Binding-site contacts:
Ligand atom C2 contacts residue GLY235 of chain 1.A at 3.6 Å.
Ligand atom N13 contacts residue ILE115 of chain 1.A at 3.9 Å.
Ligand atom O16 contacts residue VAL74 of chain 1.A at 3.5 Å.
Ligand atom C26 contacts residue TYR76 of chain 1.A at 3.4 Å (hydrophobic).
Ligand atom C28 contacts residue GLY18 of chain 1.A at 3.8 Å.
Ligand atom F24 contacts residue ARG133 of chain 1.A at 3.2 Å.
Ligand atom CL contacts residue THR237 of chain 1.A at 3.8 Å.
Ligand atom CL contacts residue THR236 of chain 1.A at 3.7 Å.
Ligand atom C14 contacts residue GLY235 of chain 1.A at 2.9 Å.
Ligand atom C12 contacts residue VAL74 of chain 1.A at 3.2 Å (hydrophobic).
Ligand atom F23 contacts residue ARG133 of chain 1.A at 3.6 Å.
Ligand atom O16 contacts residue TRP81 of chain 1.A at 3.6 Å.
Ligand atom N17 contacts residue ASP37 of chain 1.A at 2.8 Å (salt-bridge).
Ligand atom CL contacts residue SER234 of chain 1.A at 3.7 Å.
Ligand atom C25 contacts residue SER40 of chain 1.A at 3.5 Å.
Ligand atom C22 contacts residue GLY235 of chain 1.A at 3.5 Å.
Ligand atom N17 contacts residue GLY235 of chain 1.A at 3.4 Å (h-bond).
Ligand atom C7 contacts residue ASP233 of chain 1.A at 3.8 Å.
Ligand atom C3 contacts residue ASP37 of chain 1.A at 3.9 Å.
Ligand atom C18 contacts residue SER40 of chain 1.A at 3.8 Å.
Ligand atom C4 contacts residue LEU35 of chain 1.A at 3.6 Å (hydrophobic).
Ligand atom C8 contacts residue GLY235 of chain 1.A at 3.8 Å.
Ligand atom N17 contacts residue GLY39 of chain 1.A at 3.8 Å.
Ligand atom N13 contacts residue GLY16 of chain 1.A at 3.6 Å.
Ligand atom N5 contacts residue ASP37 of chain 1.A at 2.8 Å (salt-bridge).
Ligand atom C7 contacts residue GLY235 of chain 1.A at 3.3 Å.
Ligand atom C20 contacts residue ILE115 of chain 1.A at 3.9 Å (hydrophobic).
Ligand atom C12 contacts residue ARG133 of chain 1.A at 3.6 Å.
Ligand atom C18 contacts residue ASP37 of chain 1.A at 3.7 Å.
Ligand atom C7 contacts residue ASP37 of chain 1.A at 3.5 Å.
Ligand atom N5 contacts residue GLY235 of chain 1.A at 3.7 Å.
Ligand atom C28 contacts residue GLN17 of chain 1.A at 3.7 Å.
Ligand atom N17 contacts residue ASP233 of chain 1.A at 2.7 Å (salt-bridge).
Ligand atom CL contacts residue GLY18 of chain 1.A at 3.4 Å.
Ligand atom F23 contacts residue VAL74 of chain 1.A at 3.7 Å.
Ligand atom O10 contacts residue GLY235 of chain 1.A at 3.5 Å (h-bond).
Ligand atom C28 contacts residue GLY16 of chain 1.A at 3.3 Å.
Ligand atom C2 contacts residue LEU35 of chain 1.A at 3.8 Å (hydrophobic).
Ligand atom C28 contacts residue THR237 of chain 1.A at 3.6 Å.
Ligand atom CL contacts residue GLY235 of chain 1.A at 3.4 Å.

The protein below binds the small molecule below.
Small molecule (SMILES): NC1=N[C@](c2ccc(OC(F)F)cc2)([C@@H]2C[C@H]2C(=O)c2cncc(Cl)c2)CO1

Sequence of chain 1.A:
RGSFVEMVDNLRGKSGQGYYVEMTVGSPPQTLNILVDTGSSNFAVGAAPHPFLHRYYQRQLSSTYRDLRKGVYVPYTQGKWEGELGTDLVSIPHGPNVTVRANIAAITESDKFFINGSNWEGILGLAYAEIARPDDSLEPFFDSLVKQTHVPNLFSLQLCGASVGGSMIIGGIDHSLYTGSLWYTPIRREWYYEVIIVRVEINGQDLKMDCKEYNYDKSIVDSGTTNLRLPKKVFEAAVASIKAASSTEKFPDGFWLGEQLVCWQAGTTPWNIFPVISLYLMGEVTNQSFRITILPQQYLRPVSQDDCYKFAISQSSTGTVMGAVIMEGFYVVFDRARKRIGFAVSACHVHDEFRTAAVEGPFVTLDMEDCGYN